Sequence of chain 1.A:
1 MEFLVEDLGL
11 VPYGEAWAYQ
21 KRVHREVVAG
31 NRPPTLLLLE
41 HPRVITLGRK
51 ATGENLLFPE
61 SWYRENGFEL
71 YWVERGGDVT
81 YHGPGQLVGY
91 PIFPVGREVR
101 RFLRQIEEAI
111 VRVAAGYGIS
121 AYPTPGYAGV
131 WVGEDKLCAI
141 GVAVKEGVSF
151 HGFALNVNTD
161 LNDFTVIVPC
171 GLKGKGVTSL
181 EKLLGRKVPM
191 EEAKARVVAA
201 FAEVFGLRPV

Binding-site contacts:
Ligand atom CAG contacts residue ALA139 of chain 1.A at 3.6 Å (hydrophobic).
Ligand atom CAF contacts residue VAL79 of chain 1.A at 4.0 Å (hydrophobic).
Ligand atom CAE contacts residue ARG75 of chain 1.A at 3.8 Å.
Ligand atom CAI contacts residue ARG75 of chain 1.A at 3.5 Å.
Ligand atom CAH contacts residue ARG75 of chain 1.A at 4.2 Å.
Ligand atom CAC contacts residue HIS82 of chain 1.A at 4.0 Å.
Ligand atom CAF contacts residue GLY77 of chain 1.A at 4.0 Å.
Ligand atom CAI contacts residue ILE140 of chain 1.A at 4.4 Å (hydrophobic).
Ligand atom CAI contacts residue GLY141 of chain 1.A at 4.3 Å.
Ligand atom CAI contacts residue THR80 of chain 1.A at 3.8 Å.
Ligand atom CAD contacts residue GLY77 of chain 1.A at 3.5 Å.
Ligand atom CAA contacts residue TYR90 of chain 1.A at 3.9 Å (hydrophobic).
Ligand atom CAF contacts residue ASP78 of chain 1.A at 3.8 Å.
Ligand atom CAA contacts residue GLY152 of chain 1.A at 3.7 Å.
Ligand atom CAH contacts residue ALA139 of chain 1.A at 3.9 Å (hydrophobic).
Ligand atom CAA contacts residue PHE153 of chain 1.A at 3.7 Å (hydrophobic).
Ligand atom CAC contacts residue GLY141 of chain 1.A at 4.1 Å.
Ligand atom CAI contacts residue ALA139 of chain 1.A at 4.2 Å (hydrophobic).
Ligand atom CAG contacts residue THR80 of chain 1.A at 4.2 Å.
Ligand atom CAH contacts residue ILE140 of chain 1.A at 3.9 Å (hydrophobic).
Ligand atom CAC contacts residue GLY152 of chain 1.A at 3.5 Å.
Ligand atom OAB contacts residue VAL79 of chain 1.A at 4.3 Å.
Ligand atom OAB contacts residue ASP78 of chain 1.A at 3.0 Å (salt-bridge).
Ligand atom CAG contacts residue ARG75 of chain 1.A at 4.2 Å.
Ligand atom CAA contacts residue GLY141 of chain 1.A at 4.2 Å.
Ligand atom CAD contacts residue ASP78 of chain 1.A at 3.6 Å.
Ligand atom CAC contacts residue ALA139 of chain 1.A at 4.1 Å (hydrophobic).
Ligand atom CAG contacts residue GLY141 of chain 1.A at 3.6 Å.
Ligand atom CAA contacts residue HIS82 of chain 1.A at 4.0 Å.
Ligand atom CAF contacts residue THR80 of chain 1.A at 4.3 Å.
Ligand atom CAF contacts residue ARG75 of chain 1.A at 3.6 Å.
Ligand atom OAB contacts residue GLY77 of chain 1.A at 3.7 Å.
Ligand atom CAC contacts residue PHE153 of chain 1.A at 3.7 Å (hydrophobic).
Ligand atom CAF contacts residue GLY76 of chain 1.A at 4.4 Å.
Ligand atom CAE contacts residue GLY141 of chain 1.A at 4.1 Å.
Ligand atom CAC contacts residue ALA154 of chain 1.A at 4.0 Å (hydrophobic).
Ligand atom CAG contacts residue ILE140 of chain 1.A at 3.7 Å (hydrophobic).
Ligand atom CAH contacts residue THR80 of chain 1.A at 4.2 Å.
Ligand atom CAE contacts residue THR80 of chain 1.A at 4.0 Å.
Ligand atom CAE contacts residue HIS82 of chain 1.A at 3.8 Å.

The small molecule below binds the protein below.
Small molecule (SMILES): CCCCCCCCO